The protein below binds the small molecule below.
Small molecule (SMILES): O=Cc1cccs1

Binding-site contacts:
Ligand atom C4 contacts residue ARG84 of chain 1.B at 3.3 Å.
Ligand atom C3 contacts residue CYS88 of chain 1.B at 2.9 Å (hydrophobic).
Ligand atom S7 contacts residue CYS88 of chain 1.B at 3.5 Å (h-bond).
Ligand atom C2 contacts residue ARG84 of chain 1.B at 4.4 Å.
Ligand atom O1 contacts residue GLU87 of chain 1.B at 4.0 Å.
Ligand atom C3 contacts residue ARG84 of chain 1.B at 4.2 Å.
Ligand atom C4 contacts residue CYS88 of chain 1.B at 4.2 Å (hydrophobic).
Ligand atom O1 contacts residue CYS88 of chain 1.B at 2.6 Å (h-bond).
Ligand atom C5 contacts residue ARG84 of chain 1.B at 4.3 Å.
Ligand atom C2 contacts residue CYS88 of chain 1.B at 1.8 Å (hydrophobic).
Ligand atom C2 contacts residue GLU87 of chain 1.B at 4.2 Å.
Ligand atom C2 contacts residue TYR85 of chain 1.B at 4.3 Å (hydrophobic).
Ligand atom O1 contacts residue ARG84 of chain 1.B at 3.6 Å.
Ligand atom O1 contacts residue TYR85 of chain 1.B at 3.2 Å.
Ligand atom O1 contacts residue ALA86 of chain 1.B at 4.3 Å.

Sequence of chain 1.B:
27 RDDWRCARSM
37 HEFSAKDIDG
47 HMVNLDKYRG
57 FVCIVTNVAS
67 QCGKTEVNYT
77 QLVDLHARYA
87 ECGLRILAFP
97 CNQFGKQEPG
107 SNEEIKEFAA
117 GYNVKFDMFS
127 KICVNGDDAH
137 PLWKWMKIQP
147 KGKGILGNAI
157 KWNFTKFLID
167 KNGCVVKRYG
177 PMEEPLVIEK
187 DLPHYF